Sequence of chain 1.B:
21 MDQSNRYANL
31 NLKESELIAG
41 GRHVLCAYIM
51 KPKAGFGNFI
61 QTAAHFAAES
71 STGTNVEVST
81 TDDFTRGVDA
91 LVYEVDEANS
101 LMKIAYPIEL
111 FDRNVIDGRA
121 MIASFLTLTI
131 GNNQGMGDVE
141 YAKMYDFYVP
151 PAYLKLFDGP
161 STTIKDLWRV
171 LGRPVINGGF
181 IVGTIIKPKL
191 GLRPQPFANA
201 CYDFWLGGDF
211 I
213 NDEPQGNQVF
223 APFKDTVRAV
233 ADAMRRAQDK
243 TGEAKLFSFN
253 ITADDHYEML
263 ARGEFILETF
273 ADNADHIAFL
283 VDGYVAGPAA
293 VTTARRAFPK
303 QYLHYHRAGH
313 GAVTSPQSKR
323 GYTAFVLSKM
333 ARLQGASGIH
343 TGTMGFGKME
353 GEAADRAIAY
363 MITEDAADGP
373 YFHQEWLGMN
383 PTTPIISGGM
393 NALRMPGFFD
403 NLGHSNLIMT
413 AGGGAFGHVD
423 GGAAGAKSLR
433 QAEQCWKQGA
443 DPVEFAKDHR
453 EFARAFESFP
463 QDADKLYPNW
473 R

Binding-site contacts:
Ligand atom O5P contacts residue SER389 of chain 1.A at 3.5 Å (h-bond).
Ligand atom O6 contacts residue LYS187 of chain 1.A at 3.2 Å (salt-bridge).
Ligand atom C4 contacts residue ASN132 of chain 1.B at 3.4 Å.
Ligand atom O2 contacts residue ASP214 of chain 1.A at 3.4 Å (salt-bridge).
Ligand atom O3P contacts residue THR74 of chain 1.B at 3.0 Å (h-bond).
Ligand atom O1P contacts residue GLY415 of chain 1.A at 2.8 Å (h-bond).
Ligand atom C5 contacts residue ASN132 of chain 1.B at 3.4 Å.
Ligand atom O3P contacts residue LYS350 of chain 1.A at 2.8 Å (salt-bridge).
Ligand atom O3 contacts residue MG1 of chain 1.H at 2.3 Å.
Ligand atom O6 contacts residue LYS189 of chain 1.A at 2.8 Å (salt-bridge).
Ligand atom O1P contacts residue GLY414 of chain 1.A at 3.3 Å.
Ligand atom O2 contacts residue ILE185 of chain 1.A at 3.4 Å.
Ligand atom O3P contacts residue GLY391 of chain 1.A at 3.0 Å (h-bond).
Ligand atom C3 contacts residue KCX212 of chain 1.A at 3.1 Å.
Ligand atom O3 contacts residue GLU215 of chain 1.A at 2.9 Å (salt-bridge).
Ligand atom O1P contacts residue THR74 of chain 1.B at 3.2 Å (h-bond).
Ligand atom O3 contacts residue HIS308 of chain 1.A at 2.9 Å (h-bond).
Ligand atom O6 contacts residue ASP214 of chain 1.A at 3.1 Å (salt-bridge).
Ligand atom O4 contacts residue SER389 of chain 1.A at 3.1 Å (h-bond).
Ligand atom O4 contacts residue GLY390 of chain 1.A at 3.1 Å.
Ligand atom O6 contacts residue ASN132 of chain 1.B at 3.4 Å (h-bond).
Ligand atom C contacts residue LYS187 of chain 1.A at 3.4 Å.
Ligand atom O2 contacts residue MG1 of chain 1.H at 2.3 Å.
Ligand atom O1P contacts residue LYS187 of chain 1.A at 3.4 Å.
Ligand atom O2P contacts residue GLY414 of chain 1.A at 3.1 Å (h-bond).
Ligand atom O6P contacts residue ARG309 of chain 1.A at 3.0 Å (salt-bridge).
Ligand atom C3 contacts residue MG1 of chain 1.H at 3.2 Å.
Ligand atom O6 contacts residue MG1 of chain 1.H at 2.2 Å.
Ligand atom O3 contacts residue KCX212 of chain 1.A at 2.8 Å (h-bond).
Ligand atom O5P contacts residue HIS342 of chain 1.A at 3.0 Å (h-bond).
Ligand atom O7 contacts residue LYS350 of chain 1.A at 2.9 Å (salt-bridge).
Ligand atom O1 contacts residue LYS187 of chain 1.A at 3.2 Å (salt-bridge).
Ligand atom O2 contacts residue KCX212 of chain 1.A at 2.9 Å (h-bond).
Ligand atom C2 contacts residue MG1 of chain 1.H at 2.9 Å.
Ligand atom O4P contacts residue ARG309 of chain 1.A at 3.0 Å (salt-bridge).
Ligand atom O7 contacts residue GLU69 of chain 1.B at 3.5 Å (salt-bridge).
Ligand atom O2 contacts residue LYS187 of chain 1.A at 3.2 Å (salt-bridge).
Ligand atom O6 contacts residue GLU215 of chain 1.A at 3.2 Å (salt-bridge).
Ligand atom O3 contacts residue ASN132 of chain 1.B at 2.9 Å (h-bond).
Ligand atom C contacts residue MG1 of chain 1.H at 2.9 Å.

Sequence of chain 1.A:
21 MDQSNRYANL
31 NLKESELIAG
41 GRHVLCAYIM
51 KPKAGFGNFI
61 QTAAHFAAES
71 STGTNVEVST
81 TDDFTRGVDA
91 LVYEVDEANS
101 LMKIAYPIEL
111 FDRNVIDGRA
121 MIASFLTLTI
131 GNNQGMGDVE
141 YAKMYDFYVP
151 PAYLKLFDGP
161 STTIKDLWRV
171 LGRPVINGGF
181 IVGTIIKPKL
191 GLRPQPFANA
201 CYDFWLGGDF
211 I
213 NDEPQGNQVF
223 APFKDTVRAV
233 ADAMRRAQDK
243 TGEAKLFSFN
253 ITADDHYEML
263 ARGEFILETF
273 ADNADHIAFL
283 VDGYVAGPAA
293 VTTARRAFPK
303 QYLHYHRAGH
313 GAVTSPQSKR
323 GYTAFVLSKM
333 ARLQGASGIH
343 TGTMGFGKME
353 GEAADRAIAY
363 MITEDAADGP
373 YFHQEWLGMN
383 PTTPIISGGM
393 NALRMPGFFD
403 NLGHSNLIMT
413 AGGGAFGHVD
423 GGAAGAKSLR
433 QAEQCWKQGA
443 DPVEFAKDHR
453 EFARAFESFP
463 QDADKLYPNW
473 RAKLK

This small molecule binds to this protein.
Small molecule (SMILES): O=C(O)[C@@](O)(COP(=O)(O)O)[C@H](O)[C@H](O)COP(=O)(O)O